Sequence of chain 1.A:
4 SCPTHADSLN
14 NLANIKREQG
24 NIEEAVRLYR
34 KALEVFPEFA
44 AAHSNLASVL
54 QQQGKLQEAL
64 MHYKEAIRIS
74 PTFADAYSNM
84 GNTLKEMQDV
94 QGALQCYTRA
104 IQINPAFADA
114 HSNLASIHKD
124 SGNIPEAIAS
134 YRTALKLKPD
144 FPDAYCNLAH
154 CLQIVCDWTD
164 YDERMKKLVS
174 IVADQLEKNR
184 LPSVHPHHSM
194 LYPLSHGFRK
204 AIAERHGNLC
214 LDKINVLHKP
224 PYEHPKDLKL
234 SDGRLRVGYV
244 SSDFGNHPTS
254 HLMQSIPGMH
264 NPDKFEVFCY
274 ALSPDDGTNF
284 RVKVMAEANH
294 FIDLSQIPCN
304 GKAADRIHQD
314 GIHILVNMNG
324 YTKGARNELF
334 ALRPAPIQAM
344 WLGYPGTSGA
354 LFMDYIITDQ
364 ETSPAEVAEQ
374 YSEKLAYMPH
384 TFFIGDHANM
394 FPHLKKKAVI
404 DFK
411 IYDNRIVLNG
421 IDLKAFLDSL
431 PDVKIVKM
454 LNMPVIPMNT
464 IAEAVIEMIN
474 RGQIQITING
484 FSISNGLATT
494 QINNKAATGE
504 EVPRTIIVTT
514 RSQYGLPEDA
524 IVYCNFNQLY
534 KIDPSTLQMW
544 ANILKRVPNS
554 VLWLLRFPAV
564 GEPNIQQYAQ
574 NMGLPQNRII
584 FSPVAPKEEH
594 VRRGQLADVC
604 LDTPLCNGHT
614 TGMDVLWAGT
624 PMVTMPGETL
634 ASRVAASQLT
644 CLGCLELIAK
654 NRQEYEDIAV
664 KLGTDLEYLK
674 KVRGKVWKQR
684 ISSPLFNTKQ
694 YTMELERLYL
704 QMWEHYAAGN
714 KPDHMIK

Sequence of chain 1.E:
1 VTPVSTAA

Binding-site contacts:
Ligand atom O4 contacts residue VAL587 of chain 1.A at 3.4 Å.
Ligand atom O1' contacts residue THR613 of chain 1.A at 2.9 Å (h-bond).
Ligand atom C2 contacts residue HIS593 of chain 1.A at 3.5 Å.
Ligand atom O1B contacts residue THR614 of chain 1.A at 3.1 Å (h-bond).
Ligand atom C4 contacts residue HIS593 of chain 1.A at 3.3 Å.
Ligand atom O4 contacts residue ALA588 of chain 1.A at 2.7 Å (h-bond).
Ligand atom C6' contacts residue THR252 of chain 1.A at 3.4 Å.
Ligand atom O7' contacts residue SER5 of chain 1.E at 3.1 Å (h-bond).
Ligand atom O3' contacts residue HIS612 of chain 1.A at 3.0 Å (h-bond).
Ligand atom O7' contacts residue HIS190 of chain 1.A at 3.2 Å.
Ligand atom N1 contacts residue HIS593 of chain 1.A at 3.5 Å.
Ligand atom O2' contacts residue HIS593 of chain 1.A at 3.5 Å.
Ligand atom O3B contacts residue LYS590 of chain 1.A at 2.8 Å (salt-bridge).
Ligand atom N3 contacts residue ALA588 of chain 1.A at 2.6 Å (h-bond).
Ligand atom O4 contacts residue ARG596 of chain 1.A at 3.3 Å (salt-bridge).
Ligand atom S5' contacts residue SER5 of chain 1.E at 3.1 Å (h-bond).
Ligand atom C8' contacts residue CYS609 of chain 1.A at 3.5 Å (hydrophobic).
Ligand atom O2' contacts residue LYS590 of chain 1.A at 2.9 Å (salt-bridge).
Ligand atom N2' contacts residue HIS612 of chain 1.A at 2.9 Å (h-bond).
Ligand atom C4 contacts residue ALA588 of chain 1.A at 3.5 Å (hydrophobic).
Ligand atom C1' contacts residue SER5 of chain 1.E at 3.3 Å.
Ligand atom O4 contacts residue HIS593 of chain 1.A at 3.5 Å.
Ligand atom O1A contacts residue SER5 of chain 1.E at 3.1 Å (h-bond).
Ligand atom C2B contacts residue ASP617 of chain 1.A at 3.5 Å.
Ligand atom C4 contacts residue VAL587 of chain 1.A at 3.5 Å (hydrophobic).
Ligand atom O1B contacts residue HIS612 of chain 1.A at 2.9 Å (h-bond).
Ligand atom O4' contacts residue PHE386 of chain 1.A at 3.5 Å.
Ligand atom O1B contacts residue THR613 of chain 1.A at 2.8 Å (h-bond).
Ligand atom O4' contacts residue LEU345 of chain 1.A at 2.7 Å (h-bond).
Ligand atom O2A contacts residue GLN531 of chain 1.A at 2.9 Å (h-bond).
Ligand atom N3 contacts residue HIS593 of chain 1.A at 3.2 Å.
Ligand atom O6' contacts residue GLY346 of chain 1.A at 3.4 Å (h-bond).
Ligand atom O2B contacts residue LYS534 of chain 1.A at 2.8 Å (salt-bridge).
Ligand atom C5 contacts residue HIS593 of chain 1.A at 3.4 Å.
Ligand atom O6' contacts residue THR252 of chain 1.A at 2.6 Å (h-bond).
Ligand atom C3' contacts residue HIS612 of chain 1.A at 3.4 Å.
Ligand atom C4' contacts residue GLY346 of chain 1.A at 3.5 Å.
Ligand atom O2' contacts residue ASP617 of chain 1.A at 2.6 Å (salt-bridge).
Ligand atom C5' contacts residue THR613 of chain 1.A at 3.4 Å.
Ligand atom O3' contacts residue PRO348 of chain 1.A at 3.4 Å.

The small molecule below binds the protein below.
Small molecule (SMILES): CC(=O)N[C@@H]1[C@@H](O)[C@H](O)[C@@H](CO)S[C@@H]1OP(=O)(O)OP(=O)(O)OC[C@H]1O[C@@H](n2ccc(=O)[nH]c2=O)[C@H](O)[C@@H]1O